This small molecule binds to this protein.
Small molecule (SMILES): Nc1nc(C(=O)O)c(CCc2ccccc2)s1

Binding-site contacts:
Ligand atom O01 contacts residue LYS159 of chain 1.C at 2.8 Å (salt-bridge).
Ligand atom C09 contacts residue TRP26 of chain 1.C at 3.9 Å (hydrophobic).
Ligand atom C15 contacts residue HIS195 of chain 1.C at 3.6 Å.
Ligand atom N16 contacts residue ASP79 of chain 1.C at 3.4 Å (salt-bridge).
Ligand atom N16 contacts residue GLU21 of chain 1.C at 2.9 Å (salt-bridge).
Ligand atom C02 contacts residue HIS137 of chain 1.C at 3.7 Å.
Ligand atom C10 contacts residue TRP26 of chain 1.C at 3.5 Å (hydrophobic).
Ligand atom N17 contacts residue ASP79 of chain 1.C at 3.4 Å (salt-bridge).
Ligand atom C12 contacts residue GLY164 of chain 1.C at 3.9 Å.
Ligand atom S14 contacts residue GLU21 of chain 1.C at 3.9 Å.
Ligand atom C02 contacts residue HIS195 of chain 1.C at 3.5 Å.
Ligand atom O03 contacts residue LEU163 of chain 1.C at 4.1 Å.
Ligand atom C12 contacts residue GLY162 of chain 1.C at 3.3 Å.
Ligand atom O03 contacts residue HIS137 of chain 1.C at 3.6 Å.
Ligand atom C02 contacts residue ZN1 of chain 1.O at 3.0 Å.
Ligand atom C04 contacts residue ZN1 of chain 1.O at 3.1 Å.
Ligand atom O01 contacts residue ZN1 of chain 1.N at 3.9 Å.
Ligand atom N16 contacts residue ZN1 of chain 1.O at 3.9 Å.
Ligand atom O01 contacts residue HIS195 of chain 1.C at 3.0 Å (h-bond).
Ligand atom C02 contacts residue ASN165 of chain 1.C at 4.0 Å.
Ligand atom N16 contacts residue HIS195 of chain 1.C at 3.9 Å.
Ligand atom S14 contacts residue VAL23 of chain 1.C at 3.9 Å.
Ligand atom O01 contacts residue HIS137 of chain 1.C at 3.2 Å.
Ligand atom O01 contacts residue ZN1 of chain 1.O at 2.2 Å.
Ligand atom O03 contacts residue ASN165 of chain 1.C at 2.9 Å (h-bond).
Ligand atom C11 contacts residue GLY162 of chain 1.C at 3.8 Å.
Ligand atom C02 contacts residue LYS159 of chain 1.C at 3.0 Å.
Ligand atom N17 contacts residue ZN1 of chain 1.O at 2.4 Å.
Ligand atom C15 contacts residue ASP79 of chain 1.C at 3.7 Å.
Ligand atom O03 contacts residue GLY164 of chain 1.C at 3.6 Å.
Ligand atom C15 contacts residue ZN1 of chain 1.O at 3.4 Å.
Ligand atom N17 contacts residue HIS195 of chain 1.C at 2.9 Å (h-bond).
Ligand atom C06 contacts residue ASN165 of chain 1.C at 4.0 Å.
Ligand atom N16 contacts residue PHE49 of chain 1.C at 3.8 Å.
Ligand atom O01 contacts residue CYS156 of chain 1.C at 3.4 Å.
Ligand atom O03 contacts residue LYS159 of chain 1.C at 2.6 Å (salt-bridge).
Ligand atom C04 contacts residue HIS195 of chain 1.C at 3.3 Å.
Ligand atom C08 contacts residue GLY164 of chain 1.C at 4.1 Å.
Ligand atom C13 contacts residue GLY164 of chain 1.C at 3.8 Å.
Ligand atom C15 contacts residue GLU21 of chain 1.C at 3.7 Å.

Sequence of chain 1.C:
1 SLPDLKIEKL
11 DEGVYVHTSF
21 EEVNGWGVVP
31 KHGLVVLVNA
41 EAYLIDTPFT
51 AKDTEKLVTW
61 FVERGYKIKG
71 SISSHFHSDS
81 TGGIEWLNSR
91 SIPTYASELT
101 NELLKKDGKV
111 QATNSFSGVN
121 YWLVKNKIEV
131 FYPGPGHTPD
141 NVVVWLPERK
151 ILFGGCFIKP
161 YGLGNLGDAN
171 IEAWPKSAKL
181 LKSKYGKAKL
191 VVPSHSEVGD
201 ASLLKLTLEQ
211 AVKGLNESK